The small molecule below binds the protein below.
Small molecule (SMILES): NCCCC(=O)O

Sequence of chain 1.B:
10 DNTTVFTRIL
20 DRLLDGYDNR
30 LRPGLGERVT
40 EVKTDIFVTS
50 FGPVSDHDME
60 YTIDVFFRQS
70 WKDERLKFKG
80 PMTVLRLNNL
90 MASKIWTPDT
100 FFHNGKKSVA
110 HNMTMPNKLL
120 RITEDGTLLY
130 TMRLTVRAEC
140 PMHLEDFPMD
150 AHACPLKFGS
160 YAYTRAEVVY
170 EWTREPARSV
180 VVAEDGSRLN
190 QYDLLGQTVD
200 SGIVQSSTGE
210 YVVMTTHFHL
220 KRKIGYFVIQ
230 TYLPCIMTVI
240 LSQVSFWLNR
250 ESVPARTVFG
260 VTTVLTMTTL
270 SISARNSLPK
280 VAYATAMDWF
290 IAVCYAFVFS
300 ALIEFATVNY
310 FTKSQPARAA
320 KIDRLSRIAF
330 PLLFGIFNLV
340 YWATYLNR

Sequence of chain 1.A:
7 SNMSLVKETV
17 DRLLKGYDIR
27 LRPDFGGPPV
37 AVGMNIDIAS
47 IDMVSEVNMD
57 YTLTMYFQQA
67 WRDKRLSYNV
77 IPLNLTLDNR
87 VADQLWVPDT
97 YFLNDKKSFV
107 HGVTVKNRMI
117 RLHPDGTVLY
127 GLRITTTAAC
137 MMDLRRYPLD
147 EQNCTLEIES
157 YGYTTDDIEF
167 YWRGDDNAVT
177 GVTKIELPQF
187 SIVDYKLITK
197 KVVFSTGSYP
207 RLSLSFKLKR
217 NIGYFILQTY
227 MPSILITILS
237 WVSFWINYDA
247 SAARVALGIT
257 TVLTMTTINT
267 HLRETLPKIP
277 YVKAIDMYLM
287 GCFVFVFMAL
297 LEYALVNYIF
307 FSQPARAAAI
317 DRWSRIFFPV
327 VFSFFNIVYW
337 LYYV

Binding-site contacts:
Ligand atom C contacts residue ARG67 of chain 1.B at 3.9 Å.
Ligand atom N contacts residue TYR97 of chain 1.A at 3.2 Å (h-bond).
Ligand atom N contacts residue TYR205 of chain 1.A at 4.0 Å.
Ligand atom OXT contacts residue PHE65 of chain 1.B at 3.0 Å.
Ligand atom CB contacts residue TYR205 of chain 1.A at 4.4 Å (hydrophobic).
Ligand atom CD contacts residue GLU155 of chain 1.A at 3.8 Å.
Ligand atom N contacts residue TYR157 of chain 1.A at 4.1 Å.
Ligand atom O contacts residue THR130 of chain 1.B at 4.2 Å.
Ligand atom N contacts residue GLU155 of chain 1.A at 2.5 Å (salt-bridge).
Ligand atom CG contacts residue TYR205 of chain 1.A at 3.6 Å (hydrophobic).
Ligand atom N contacts residue SER156 of chain 1.A at 3.4 Å (h-bond).
Ligand atom CB contacts residue PHE200 of chain 1.A at 4.2 Å (hydrophobic).
Ligand atom CB contacts residue TYR157 of chain 1.A at 4.0 Å (hydrophobic).
Ligand atom N contacts residue PHE200 of chain 1.A at 3.7 Å.
Ligand atom CG contacts residue TYR157 of chain 1.A at 4.2 Å (hydrophobic).
Ligand atom OXT contacts residue ARG67 of chain 1.B at 3.9 Å.
Ligand atom O contacts residue THR202 of chain 1.A at 3.0 Å.
Ligand atom CD contacts residue SER156 of chain 1.A at 3.8 Å.
Ligand atom CD contacts residue TYR97 of chain 1.A at 4.2 Å (hydrophobic).
Ligand atom O contacts residue ARG67 of chain 1.B at 3.0 Å (salt-bridge).
Ligand atom CG contacts residue THR202 of chain 1.A at 3.6 Å.
Ligand atom C contacts residue THR202 of chain 1.A at 3.8 Å.
Ligand atom OXT contacts residue TYR157 of chain 1.A at 3.8 Å.
Ligand atom C contacts residue THR130 of chain 1.B at 3.8 Å.
Ligand atom CB contacts residue PHE65 of chain 1.B at 3.7 Å (hydrophobic).
Ligand atom CD contacts residue TYR205 of chain 1.A at 3.7 Å (hydrophobic).
Ligand atom OXT contacts residue THR130 of chain 1.B at 3.2 Å.
Ligand atom C contacts residue PHE65 of chain 1.B at 3.9 Å (hydrophobic).
Ligand atom O contacts residue PHE65 of chain 1.B at 4.5 Å.
Ligand atom CD contacts residue TYR157 of chain 1.A at 3.2 Å (hydrophobic).
Ligand atom CD contacts residue PHE200 of chain 1.A at 4.4 Å (hydrophobic).
Ligand atom CG contacts residue LEU118 of chain 1.B at 4.3 Å (hydrophobic).